Sequence of chain 1.D:
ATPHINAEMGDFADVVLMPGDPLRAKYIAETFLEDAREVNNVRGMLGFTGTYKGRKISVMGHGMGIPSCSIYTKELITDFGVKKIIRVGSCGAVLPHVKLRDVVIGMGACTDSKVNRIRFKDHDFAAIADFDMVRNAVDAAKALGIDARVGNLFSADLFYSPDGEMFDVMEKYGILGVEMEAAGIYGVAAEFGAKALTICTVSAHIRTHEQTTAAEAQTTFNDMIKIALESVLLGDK

Sequence of chain 1.A:
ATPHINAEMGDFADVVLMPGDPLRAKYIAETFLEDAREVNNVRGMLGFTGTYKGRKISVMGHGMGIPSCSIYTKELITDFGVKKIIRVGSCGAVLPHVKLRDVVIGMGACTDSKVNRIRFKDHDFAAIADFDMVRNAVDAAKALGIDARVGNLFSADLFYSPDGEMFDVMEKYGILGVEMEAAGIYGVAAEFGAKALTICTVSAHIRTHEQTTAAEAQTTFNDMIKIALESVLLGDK

Binding-site contacts:
Ligand atom C2 contacts residue PHE159 of chain 1.D at 3.6 Å (hydrophobic).
Ligand atom C4' contacts residue ARG43 of chain 1.A at 3.6 Å.
Ligand atom O2' contacts residue PO41 of chain 1.M at 3.5 Å (h-bond).
Ligand atom C3' contacts residue GLU181 of chain 1.D at 3.4 Å.
Ligand atom C1' contacts residue SER90 of chain 1.D at 3.5 Å.
Ligand atom N1 contacts residue VAL178 of chain 1.D at 3.5 Å (h-bond).
Ligand atom N3 contacts residue VAL178 of chain 1.D at 3.8 Å.
Ligand atom C6 contacts residue GLY92 of chain 1.D at 3.7 Å.
Ligand atom C4' contacts residue PO41 of chain 1.M at 3.5 Å.
Ligand atom C6 contacts residue VAL178 of chain 1.D at 3.5 Å (hydrophobic).
Ligand atom N6 contacts residue GLY92 of chain 1.D at 3.4 Å.
Ligand atom C2' contacts residue PO41 of chain 1.M at 3.7 Å.
Ligand atom O2' contacts residue GLU181 of chain 1.D at 2.6 Å (salt-bridge).
Ligand atom C2' contacts residue GLU181 of chain 1.D at 3.8 Å.
Ligand atom O5' contacts residue ARG43 of chain 1.A at 3.7 Å.
Ligand atom C1' contacts residue PO41 of chain 1.M at 3.0 Å.
Ligand atom O3' contacts residue GLU181 of chain 1.D at 2.6 Å (salt-bridge).
Ligand atom C5' contacts residue MET64 of chain 1.D at 3.6 Å (hydrophobic).
Ligand atom N3 contacts residue MET180 of chain 1.D at 3.7 Å.
Ligand atom O4' contacts residue PO41 of chain 1.M at 3.4 Å (h-bond).
Ligand atom O2' contacts residue ARG87 of chain 1.D at 3.2 Å (salt-bridge).
Ligand atom O5' contacts residue PHE159 of chain 1.D at 3.6 Å.
Ligand atom C5' contacts residue HIS4 of chain 1.A at 3.3 Å.
Ligand atom N7 contacts residue SER90 of chain 1.D at 3.7 Å.
Ligand atom O3' contacts residue PO41 of chain 1.M at 2.4 Å (h-bond).
Ligand atom N7 contacts residue GLY92 of chain 1.D at 3.8 Å.
Ligand atom C9 contacts residue SER90 of chain 1.D at 3.3 Å.
Ligand atom C2 contacts residue VAL178 of chain 1.D at 3.6 Å (hydrophobic).
Ligand atom O2' contacts residue GLU179 of chain 1.D at 3.2 Å.
Ligand atom N8 contacts residue SER90 of chain 1.D at 2.6 Å (h-bond).
Ligand atom C3' contacts residue PO41 of chain 1.M at 3.5 Å.
Ligand atom O4' contacts residue SER90 of chain 1.D at 3.6 Å (h-bond).
Ligand atom O5' contacts residue HIS4 of chain 1.A at 2.6 Å (h-bond).
Ligand atom C4 contacts residue VAL178 of chain 1.D at 3.7 Å (hydrophobic).
Ligand atom O2' contacts residue MET180 of chain 1.D at 2.9 Å (h-bond).
Ligand atom N3 contacts residue GLU179 of chain 1.D at 3.6 Å.
Ligand atom N8 contacts residue CYS91 of chain 1.D at 3.7 Å.
Ligand atom O4' contacts residue ARG43 of chain 1.A at 3.5 Å (salt-bridge).
Ligand atom C5 contacts residue VAL178 of chain 1.D at 3.6 Å (hydrophobic).
Ligand atom N7 contacts residue CYS91 of chain 1.D at 3.6 Å.

A small-molecule ligand and the protein it binds are described below.
Small molecule (SMILES): Nc1ncnc2c([C@@H]3O[C@H](CO)[C@@H](O)[C@H]3O)n[nH]c12